Sequence of chain 1.C:
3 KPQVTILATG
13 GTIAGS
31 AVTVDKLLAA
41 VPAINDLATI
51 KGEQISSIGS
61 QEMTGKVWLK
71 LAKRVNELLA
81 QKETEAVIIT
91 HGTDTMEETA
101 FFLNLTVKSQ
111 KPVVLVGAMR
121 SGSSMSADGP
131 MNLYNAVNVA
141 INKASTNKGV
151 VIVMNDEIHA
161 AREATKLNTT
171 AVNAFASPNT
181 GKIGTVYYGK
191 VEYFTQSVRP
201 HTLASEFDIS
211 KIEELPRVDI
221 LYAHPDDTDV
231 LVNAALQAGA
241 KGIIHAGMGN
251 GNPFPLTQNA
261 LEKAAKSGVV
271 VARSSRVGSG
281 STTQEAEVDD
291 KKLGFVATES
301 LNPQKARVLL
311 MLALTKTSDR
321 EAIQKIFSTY

The small molecule below binds the protein below.
Small molecule (SMILES): N[C@@H](CCC(=O)O)C(=O)O

Binding-site contacts:
Ligand atom OE2 contacts residue ALA118 of chain 1.D at 3.9 Å.
Ligand atom O contacts residue THR93 of chain 1.D at 4.5 Å.
Ligand atom O contacts residue GLY59 of chain 1.D at 3.4 Å.
Ligand atom C contacts residue THR93 of chain 1.D at 4.1 Å.
Ligand atom OXT contacts residue SER60 of chain 1.D at 2.6 Å (h-bond).
Ligand atom CA contacts residue GLU287 of chain 1.C at 3.4 Å.
Ligand atom OXT contacts residue ASP94 of chain 1.D at 3.2 Å (salt-bridge).
Ligand atom OE2 contacts residue LYS166 of chain 1.D at 4.0 Å.
Ligand atom CD contacts residue THR93 of chain 1.D at 3.2 Å.
Ligand atom OE1 contacts residue ALA118 of chain 1.D at 3.2 Å (h-bond).
Ligand atom N contacts residue GLN61 of chain 1.D at 3.3 Å (h-bond).
Ligand atom O contacts residue GLN61 of chain 1.D at 3.5 Å (h-bond).
Ligand atom OE1 contacts residue GLY92 of chain 1.D at 3.5 Å.
Ligand atom OE1 contacts residue THR93 of chain 1.D at 2.8 Å (h-bond).
Ligand atom C contacts residue GLY92 of chain 1.D at 3.7 Å.
Ligand atom OE2 contacts residue THR93 of chain 1.D at 2.6 Å (h-bond).
Ligand atom N contacts residue ASP94 of chain 1.D at 2.6 Å (salt-bridge).
Ligand atom CG contacts residue GLY92 of chain 1.D at 4.5 Å.
Ligand atom C contacts residue SER60 of chain 1.D at 3.5 Å.
Ligand atom CA contacts residue GLN61 of chain 1.D at 3.4 Å.
Ligand atom O contacts residue SER60 of chain 1.D at 2.8 Å (h-bond).
Ligand atom C contacts residue GLN61 of chain 1.D at 3.4 Å.
Ligand atom N contacts residue GLU287 of chain 1.C at 2.8 Å (salt-bridge).
Ligand atom OXT contacts residue GLN61 of chain 1.D at 3.9 Å.
Ligand atom CB contacts residue GLU287 of chain 1.C at 3.2 Å.
Ligand atom C contacts residue GLY59 of chain 1.D at 4.3 Å.
Ligand atom O contacts residue GLY92 of chain 1.D at 3.4 Å.
Ligand atom CD contacts residue GLY92 of chain 1.D at 4.2 Å.
Ligand atom CG contacts residue THR93 of chain 1.D at 4.5 Å.
Ligand atom OXT contacts residue THR93 of chain 1.D at 3.2 Å (h-bond).
Ligand atom OXT contacts residue GLY92 of chain 1.D at 3.4 Å.
Ligand atom CG contacts residue ALA118 of chain 1.D at 4.5 Å (hydrophobic).
Ligand atom CA contacts residue ASP94 of chain 1.D at 3.9 Å.
Ligand atom C contacts residue ASP94 of chain 1.D at 4.0 Å.
Ligand atom OE2 contacts residue ASP94 of chain 1.D at 4.0 Å.
Ligand atom N contacts residue ASN252 of chain 1.C at 3.3 Å (h-bond).
Ligand atom CD contacts residue ALA118 of chain 1.D at 3.6 Å (hydrophobic).

Sequence of chain 1.D:
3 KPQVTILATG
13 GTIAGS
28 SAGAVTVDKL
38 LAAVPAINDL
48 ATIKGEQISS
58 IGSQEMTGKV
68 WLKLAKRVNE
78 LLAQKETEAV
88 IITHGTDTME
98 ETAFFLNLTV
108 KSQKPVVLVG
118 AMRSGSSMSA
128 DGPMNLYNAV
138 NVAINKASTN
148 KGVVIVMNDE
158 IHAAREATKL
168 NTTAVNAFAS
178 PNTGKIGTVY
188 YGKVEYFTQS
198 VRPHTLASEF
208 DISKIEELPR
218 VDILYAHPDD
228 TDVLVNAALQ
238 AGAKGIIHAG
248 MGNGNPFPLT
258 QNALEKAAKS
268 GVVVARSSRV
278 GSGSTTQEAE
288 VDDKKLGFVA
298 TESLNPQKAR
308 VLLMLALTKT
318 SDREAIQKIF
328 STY